Binding-site contacts:
Ligand atom C15 contacts residue TRP85 of chain 1.C at 3.5 Å (hydrophobic).
Ligand atom C15 contacts residue ALA52 of chain 1.C at 3.3 Å (hydrophobic).
Ligand atom C08 contacts residue ASP53 of chain 1.C at 3.6 Å.
Ligand atom C10 contacts residue ALA52 of chain 1.C at 3.8 Å (hydrophobic).
Ligand atom C14 contacts residue ALA52 of chain 1.C at 3.2 Å (hydrophobic).
Ligand atom C33 contacts residue LEU122 of chain 1.C at 3.9 Å (hydrophobic).
Ligand atom C25 contacts residue LEU48 of chain 1.C at 3.8 Å (hydrophobic).
Ligand atom C21 contacts residue LEU89 of chain 1.C at 3.7 Å (hydrophobic).
Ligand atom C27 contacts residue TYR106 of chain 1.C at 3.9 Å (hydrophobic).
Ligand atom C27 contacts residue ASN126 of chain 1.C at 3.5 Å.
Ligand atom C09 contacts residue ASP53 of chain 1.C at 3.5 Å.
Ligand atom C03 contacts residue ASP53 of chain 1.C at 3.1 Å.
Ligand atom C02 contacts residue ASP53 of chain 1.C at 3.6 Å.
Ligand atom O23 contacts residue LEU51 of chain 1.C at 3.6 Å.
Ligand atom O28 contacts residue ASN126 of chain 1.C at 2.6 Å (h-bond).
Ligand atom C15 contacts residue LEU89 of chain 1.C at 3.5 Å (hydrophobic).
Ligand atom C14 contacts residue LEU89 of chain 1.C at 3.2 Å (hydrophobic).
Ligand atom O28 contacts residue ILE129 of chain 1.C at 3.4 Å.
Ligand atom C27 contacts residue LEU122 of chain 1.C at 3.9 Å (hydrophobic).
Ligand atom C21 contacts residue VAL93 of chain 1.C at 3.5 Å (hydrophobic).
Ligand atom C32 contacts residue PHE215 of chain 1.C at 3.6 Å (hydrophobic).
Ligand atom C06 contacts residue PHE215 of chain 1.C at 3.8 Å (hydrophobic).
Ligand atom C19 contacts residue ALA52 of chain 1.C at 3.9 Å (hydrophobic).
Ligand atom C31 contacts residue PHE215 of chain 1.C at 3.4 Å (hydrophobic).
Ligand atom O28 contacts residue TYR106 of chain 1.C at 3.3 Å (h-bond).
Ligand atom C21 contacts residue ILE90 of chain 1.C at 3.9 Å (hydrophobic).
Ligand atom O23 contacts residue ALA52 of chain 1.C at 3.8 Å.
Ligand atom C19 contacts residue TYR106 of chain 1.C at 3.8 Å (hydrophobic).
Ligand atom C32 contacts residue HIS214 of chain 1.C at 3.9 Å.
Ligand atom C25 contacts residue TYR106 of chain 1.C at 3.8 Å (hydrophobic).
Ligand atom C20 contacts residue TYR106 of chain 1.C at 3.7 Å (hydrophobic).
Ligand atom C18 contacts residue ALA52 of chain 1.C at 3.4 Å (hydrophobic).
Ligand atom C13 contacts residue ALA52 of chain 1.C at 3.8 Å (hydrophobic).
Ligand atom C18 contacts residue LEU48 of chain 1.C at 3.9 Å (hydrophobic).
Ligand atom C06 contacts residue CYS49 of chain 1.C at 4.0 Å (hydrophobic).
Ligand atom C20 contacts residue LEU89 of chain 1.C at 3.9 Å (hydrophobic).
Ligand atom N04 contacts residue ASP53 of chain 1.C at 3.1 Å (salt-bridge).
Ligand atom C05 contacts residue PHE215 of chain 1.C at 3.6 Å (hydrophobic).
Ligand atom C20 contacts residue VAL93 of chain 1.C at 3.2 Å (hydrophobic).
Ligand atom C11 contacts residue CYS49 of chain 1.C at 3.9 Å (hydrophobic).

Sequence of chain 1.C:
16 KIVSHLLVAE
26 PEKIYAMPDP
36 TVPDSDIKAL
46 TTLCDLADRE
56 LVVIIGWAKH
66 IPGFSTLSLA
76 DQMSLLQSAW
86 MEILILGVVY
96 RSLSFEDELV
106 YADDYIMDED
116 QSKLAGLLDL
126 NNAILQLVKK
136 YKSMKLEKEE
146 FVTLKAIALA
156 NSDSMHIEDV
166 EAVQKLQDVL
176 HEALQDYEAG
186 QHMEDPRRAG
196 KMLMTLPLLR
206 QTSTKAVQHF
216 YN

A small-molecule ligand and the protein it binds are described below.
Small molecule (SMILES): CC(C)N1CCN(c2ccc(/C(=C(/CCCO)c3ccccc3)c3cccc(O)c3)cc2)CC1